Sequence of chain 1.E:
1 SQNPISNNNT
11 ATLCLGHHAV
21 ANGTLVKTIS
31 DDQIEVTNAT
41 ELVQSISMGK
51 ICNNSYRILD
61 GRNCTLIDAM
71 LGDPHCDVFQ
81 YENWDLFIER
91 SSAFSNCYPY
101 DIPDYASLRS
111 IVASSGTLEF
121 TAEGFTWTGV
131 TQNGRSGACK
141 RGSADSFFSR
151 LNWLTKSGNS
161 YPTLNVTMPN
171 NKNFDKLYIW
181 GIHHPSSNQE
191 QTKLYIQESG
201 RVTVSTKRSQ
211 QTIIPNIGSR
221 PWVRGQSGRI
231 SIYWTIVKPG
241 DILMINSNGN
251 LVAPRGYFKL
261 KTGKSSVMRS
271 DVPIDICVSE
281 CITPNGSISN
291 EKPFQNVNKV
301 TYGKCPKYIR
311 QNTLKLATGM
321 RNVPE

Binding-site contacts:
Ligand atom C6 contacts residue ALA39 of chain 1.E at 3.5 Å (hydrophobic).
Ligand atom N2 contacts residue ASN38 of chain 1.E at 3.2 Å (h-bond).
Ligand atom C5 contacts residue ALA39 of chain 1.E at 4.3 Å (hydrophobic).
Ligand atom C3 contacts residue ASN38 of chain 1.E at 3.9 Å.
Ligand atom C5 contacts residue ASN38 of chain 1.E at 3.5 Å.
Ligand atom C6 contacts residue ASN38 of chain 1.E at 4.3 Å.
Ligand atom C7 contacts residue ASN38 of chain 1.E at 3.5 Å.
Ligand atom O6 contacts residue THR40 of chain 1.E at 3.4 Å.
Ligand atom C1 contacts residue ASN38 of chain 1.E at 1.4 Å.
Ligand atom O5 contacts residue ALA39 of chain 1.E at 4.0 Å.
Ligand atom O7 contacts residue ASN38 of chain 1.E at 3.4 Å (h-bond).
Ligand atom C4 contacts residue ASN38 of chain 1.E at 4.3 Å.
Ligand atom C2 contacts residue ASN38 of chain 1.E at 2.6 Å.
Ligand atom O6 contacts residue ALA39 of chain 1.E at 3.7 Å.
Ligand atom O5 contacts residue ASN38 of chain 1.E at 2.3 Å (h-bond).

The small molecule below binds the protein below.
Small molecule (SMILES): CC(=O)N[C@H]1[C@H](O[C@H]2[C@H](O)[C@@H](NC(C)=O)CO[C@@H]2CO)O[C@H](CO)[C@@H](O[C@@H]2O[C@H](CO)[C@@H](O)[C@H](O)[C@@H]2O)[C@@H]1O